This protein binds this small molecule.
Small molecule (SMILES): [H]/N=C/[C@H](C[C@@H]1CCNC1=O)NC(=O)[C@@H]1[C@@H]2[C@H](CN1C(=O)[C@@H](NC(=O)C(F)(F)F)C(C)(C)C)C2(C)C

Sequence of chain 2.A:
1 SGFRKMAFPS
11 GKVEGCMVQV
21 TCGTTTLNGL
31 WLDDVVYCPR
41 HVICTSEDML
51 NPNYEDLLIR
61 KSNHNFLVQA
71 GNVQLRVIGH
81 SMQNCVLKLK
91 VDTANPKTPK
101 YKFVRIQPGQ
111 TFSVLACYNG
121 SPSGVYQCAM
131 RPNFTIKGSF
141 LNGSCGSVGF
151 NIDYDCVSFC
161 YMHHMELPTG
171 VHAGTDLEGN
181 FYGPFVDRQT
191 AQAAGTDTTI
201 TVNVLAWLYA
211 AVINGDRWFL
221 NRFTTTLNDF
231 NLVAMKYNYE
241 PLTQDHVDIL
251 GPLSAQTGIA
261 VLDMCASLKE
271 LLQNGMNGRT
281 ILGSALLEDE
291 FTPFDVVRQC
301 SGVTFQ

Binding-site contacts:
Ligand atom N4 contacts residue GLU166 of chain 2.A at 2.9 Å (salt-bridge).
Ligand atom F3 contacts residue PRO168 of chain 2.A at 3.3 Å.
Ligand atom C2 contacts residue CYS145 of chain 2.A at 2.8 Å (hydrophobic).
Ligand atom C9 contacts residue HIS164 of chain 2.A at 3.6 Å.
Ligand atom F2 contacts residue MET165 of chain 2.A at 3.4 Å.
Ligand atom F2 contacts residue GLN192 of chain 2.A at 3.4 Å.
Ligand atom N1 contacts residue HIS164 of chain 2.A at 3.0 Å (h-bond).
Ligand atom O4 contacts residue GLN189 of chain 2.A at 3.5 Å.
Ligand atom F3 contacts residue LEU167 of chain 2.A at 3.8 Å.
Ligand atom O1 contacts residue HIS163 of chain 2.A at 2.7 Å (h-bond).
Ligand atom N5 contacts residue GLY143 of chain 2.A at 3.5 Å (h-bond).
Ligand atom C6 contacts residue LEU141 of chain 2.A at 3.6 Å (hydrophobic).
Ligand atom C8 contacts residue GLU166 of chain 2.A at 3.5 Å.
Ligand atom O3 contacts residue GLU166 of chain 2.A at 2.9 Å (salt-bridge).
Ligand atom N5 contacts residue SER144 of chain 2.A at 3.7 Å.
Ligand atom C3 contacts residue CYS145 of chain 2.A at 1.8 Å (hydrophobic).
Ligand atom C20 contacts residue HIS41 of chain 2.A at 3.6 Å.
Ligand atom C4 contacts residue HIS163 of chain 2.A at 3.6 Å.
Ligand atom F2 contacts residue THR190 of chain 2.A at 2.8 Å.
Ligand atom O3 contacts residue MET165 of chain 2.A at 3.4 Å.
Ligand atom F1 contacts residue GLU166 of chain 2.A at 2.8 Å.
Ligand atom C10 contacts residue GLN189 of chain 2.A at 3.7 Å.
Ligand atom O1 contacts residue MET165 of chain 2.A at 3.7 Å.
Ligand atom O4 contacts residue THR190 of chain 2.A at 3.7 Å.
Ligand atom C22 contacts residue GLU166 of chain 2.A at 3.4 Å.
Ligand atom C22 contacts residue MET165 of chain 2.A at 3.7 Å (hydrophobic).
Ligand atom N2 contacts residue PHE140 of chain 2.A at 3.1 Å (h-bond).
Ligand atom N1 contacts residue CYS145 of chain 2.A at 3.0 Å (h-bond).
Ligand atom N5 contacts residue CYS145 of chain 2.A at 2.6 Å (h-bond).
Ligand atom O1 contacts residue PHE140 of chain 2.A at 3.6 Å.
Ligand atom C8 contacts residue HIS163 of chain 2.A at 3.7 Å.
Ligand atom C4 contacts residue CYS145 of chain 2.A at 3.2 Å (hydrophobic).
Ligand atom O1 contacts residue GLU166 of chain 2.A at 3.3 Å.
Ligand atom F3 contacts residue GLU166 of chain 2.A at 3.4 Å.
Ligand atom C21 contacts residue GLU166 of chain 2.A at 3.7 Å.
Ligand atom O1 contacts residue HIS172 of chain 2.A at 3.5 Å.
Ligand atom F1 contacts residue MET165 of chain 2.A at 2.8 Å.
Ligand atom N2 contacts residue GLU166 of chain 2.A at 3.3 Å (salt-bridge).
Ligand atom C23 contacts residue GLU166 of chain 2.A at 3.3 Å.
Ligand atom C19 contacts residue ARG188 of chain 2.A at 3.7 Å.

Sequence of chain 1.A:
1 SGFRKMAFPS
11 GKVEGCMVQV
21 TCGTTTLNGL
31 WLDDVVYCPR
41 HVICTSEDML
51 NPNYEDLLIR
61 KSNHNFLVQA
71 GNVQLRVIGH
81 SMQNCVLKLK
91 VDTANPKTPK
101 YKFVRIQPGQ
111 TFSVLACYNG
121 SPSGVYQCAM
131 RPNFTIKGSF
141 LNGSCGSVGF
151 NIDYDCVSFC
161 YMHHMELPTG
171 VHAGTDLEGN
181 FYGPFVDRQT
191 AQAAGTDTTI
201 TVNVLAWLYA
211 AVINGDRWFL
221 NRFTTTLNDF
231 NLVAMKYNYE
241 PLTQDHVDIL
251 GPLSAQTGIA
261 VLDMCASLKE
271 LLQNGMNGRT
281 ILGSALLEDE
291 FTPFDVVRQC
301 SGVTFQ